Binding-site contacts:
Ligand atom C1 contacts residue SER89 of chain 58.A at 4.5 Å.
Ligand atom C1 contacts residue ASN87 of chain 58.A at 1.4 Å.
Ligand atom C2 contacts residue ASN87 of chain 58.A at 2.4 Å.
Ligand atom C4 contacts residue ASN87 of chain 58.A at 4.2 Å.
Ligand atom O5 contacts residue ASN87 of chain 58.A at 2.4 Å (h-bond).
Ligand atom C8 contacts residue ASN87 of chain 58.A at 4.3 Å.
Ligand atom C6 contacts residue LEU91 of chain 58.A at 3.7 Å (hydrophobic).
Ligand atom C7 contacts residue ASP85 of chain 58.A at 4.4 Å.
Ligand atom O7 contacts residue ASN87 of chain 58.A at 3.0 Å (h-bond).
Ligand atom C5 contacts residue LEU151 of chain 58.A at 4.1 Å (hydrophobic).
Ligand atom O4 contacts residue LEU151 of chain 58.A at 4.1 Å.
Ligand atom O6 contacts residue LEU91 of chain 58.A at 4.1 Å.
Ligand atom O7 contacts residue ASP85 of chain 58.A at 3.4 Å (salt-bridge).
Ligand atom C3 contacts residue ASN87 of chain 58.A at 3.8 Å.
Ligand atom N2 contacts residue ASN87 of chain 58.A at 2.8 Å (h-bond).
Ligand atom C6 contacts residue LEU151 of chain 58.A at 3.8 Å (hydrophobic).
Ligand atom C5 contacts residue ASN87 of chain 58.A at 3.7 Å.
Ligand atom C7 contacts residue ASN87 of chain 58.A at 3.1 Å.

Sequence of chain 58.A:
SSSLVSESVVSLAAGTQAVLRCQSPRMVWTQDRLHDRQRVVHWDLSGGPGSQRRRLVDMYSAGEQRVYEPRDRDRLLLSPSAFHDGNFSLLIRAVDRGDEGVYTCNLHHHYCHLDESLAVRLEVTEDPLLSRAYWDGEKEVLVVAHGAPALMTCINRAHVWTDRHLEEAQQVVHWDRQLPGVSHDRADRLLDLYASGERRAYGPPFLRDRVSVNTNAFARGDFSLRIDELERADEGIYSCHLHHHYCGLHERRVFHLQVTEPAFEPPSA

The protein below binds the small molecule below.
Small molecule (SMILES): CC(=O)N[C@@H]1[C@@H](O)[C@H](O)[C@@H](CO)O[C@H]1O